Sequence of chain 1.B:
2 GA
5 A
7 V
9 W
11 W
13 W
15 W

Binding-site contacts:
Ligand atom O contacts residue DLE4 of chain 1.B at 3.6 Å.
Ligand atom O contacts residue ALA5 of chain 1.B at 2.9 Å (h-bond).
Ligand atom C contacts residue FVA1 of chain 1.B at 3.7 Å.
Ligand atom O contacts residue ALA3 of chain 1.B at 4.4 Å.
Ligand atom C contacts residue ALA3 of chain 1.B at 4.0 Å (hydrophobic).
Ligand atom CA contacts residue GLY2 of chain 1.B at 4.4 Å.
Ligand atom N contacts residue DLE4 of chain 1.B at 4.3 Å.
Ligand atom CA contacts residue FVA1 of chain 1.B at 3.8 Å.
Ligand atom CD1 contacts residue GLY2 of chain 1.B at 3.9 Å.
Ligand atom C contacts residue FVA1 of chain 1.B at 4.0 Å.
Ligand atom CD2 contacts residue FVA1 of chain 1.B at 3.6 Å.
Ligand atom C contacts residue ALA3 of chain 1.B at 3.6 Å (hydrophobic).
Ligand atom N contacts residue DLE4 of chain 1.B at 4.5 Å.
Ligand atom CD2 contacts residue GLY2 of chain 1.B at 4.0 Å.
Ligand atom O contacts residue FVA1 of chain 1.B at 2.9 Å (h-bond).
Ligand atom CA contacts residue FVA1 of chain 1.B at 3.7 Å.
Ligand atom CB contacts residue ALA3 of chain 1.B at 4.0 Å (hydrophobic).
Ligand atom C contacts residue DLE4 of chain 1.B at 4.3 Å.
Ligand atom CA contacts residue ALA3 of chain 1.B at 3.8 Å (hydrophobic).
Ligand atom CB contacts residue FVA1 of chain 1.B at 3.8 Å.
Ligand atom N contacts residue ALA5 of chain 1.B at 2.9 Å (h-bond).
Ligand atom N contacts residue ALA3 of chain 1.B at 2.9 Å (h-bond).
Ligand atom CD1 contacts residue ALA3 of chain 1.B at 4.3 Å (hydrophobic).
Ligand atom CN contacts residue ALA5 of chain 1.B at 3.5 Å (hydrophobic).
Ligand atom O contacts residue GLY2 of chain 1.B at 3.4 Å.
Ligand atom CG2 contacts residue ALA5 of chain 1.B at 3.8 Å (hydrophobic).
Ligand atom CA contacts residue ALA5 of chain 1.B at 3.9 Å (hydrophobic).
Ligand atom CA contacts residue ALA3 of chain 1.B at 3.4 Å (hydrophobic).
Ligand atom CG contacts residue GLY2 of chain 1.B at 4.5 Å.
Ligand atom C contacts residue ALA5 of chain 1.B at 3.9 Å (hydrophobic).
Ligand atom O contacts residue ALA3 of chain 1.B at 2.9 Å (h-bond).
Ligand atom CA contacts residue DLE4 of chain 1.B at 3.9 Å.
Ligand atom N contacts residue FVA1 of chain 1.B at 2.9 Å (h-bond).

This protein binds this small molecule.
Small molecule (SMILES): CC(C)C[C@@H](NC(=O)[C@H](C)NC(=O)CNC(=O)[C@@H](NC=O)C(C)C)C(=O)N[C@@H](C)C(=O)N[C@@H](C(=O)N[C@H](C(=O)N[C@@H](C(=O)N[C@@H](Cc1c[nH]c2ccccc12)C(=O)N[C@H](CC(C)C)C(=O)N[C@@H](Cc1c[nH]c2ccccc12)C(=O)N[C@H](CC(C)C)C(=O)N[C@@H](Cc1c[nH]c2ccccc12)C(=O)N[C@H](CC(C)C)C(=O)N[C@@H](Cc1c[nH]c2ccccc12)C(=O)NCCO)C(C)C)C(C)C)C(C)C